Binding-site contacts:
Ligand atom C5 contacts residue GLN666 of chain 1.E at 3.6 Å.
Ligand atom C2 contacts residue ASN649 of chain 1.E at 2.5 Å.
Ligand atom C6 contacts residue GLN666 of chain 1.E at 4.5 Å.
Ligand atom C1 contacts residue ASN649 of chain 1.E at 1.4 Å.
Ligand atom C1 contacts residue GLN666 of chain 1.E at 3.4 Å.
Ligand atom O7 contacts residue ASN649 of chain 1.E at 4.4 Å.
Ligand atom O5 contacts residue ASN649 of chain 1.E at 2.4 Å (h-bond).
Ligand atom C7 contacts residue GLY693 of chain 1.E at 4.3 Å.
Ligand atom C8 contacts residue LEU648 of chain 1.E at 4.3 Å (hydrophobic).
Ligand atom C8 contacts residue ASN694 of chain 1.E at 3.8 Å.
Ligand atom N2 contacts residue ASN649 of chain 1.E at 2.9 Å (h-bond).
Ligand atom C7 contacts residue ASN649 of chain 1.E at 3.9 Å.
Ligand atom C4 contacts residue ASN649 of chain 1.E at 4.2 Å.
Ligand atom O5 contacts residue GLN666 of chain 1.E at 3.6 Å (h-bond).
Ligand atom C8 contacts residue GLY693 of chain 1.E at 3.6 Å.
Ligand atom O7 contacts residue ASN694 of chain 1.E at 4.4 Å.
Ligand atom C3 contacts residue ASN649 of chain 1.E at 3.8 Å.
Ligand atom C8 contacts residue GLY647 of chain 1.E at 3.8 Å.
Ligand atom O6 contacts residue GLN666 of chain 1.E at 4.0 Å.
Ligand atom C5 contacts residue ASN649 of chain 1.E at 3.7 Å.

A small-molecule ligand and the protein it binds are described below.
Small molecule (SMILES): CC(=O)N[C@H]1[C@H](O[C@H]2[C@H](O)[C@@H](NC(C)=O)CO[C@@H]2CO)O[C@H](CO)[C@@H](O[C@@H]2O[C@H](CO)[C@@H](O)[C@H](O)[C@@H]2O)[C@@H]1O

Sequence of chain 1.E:
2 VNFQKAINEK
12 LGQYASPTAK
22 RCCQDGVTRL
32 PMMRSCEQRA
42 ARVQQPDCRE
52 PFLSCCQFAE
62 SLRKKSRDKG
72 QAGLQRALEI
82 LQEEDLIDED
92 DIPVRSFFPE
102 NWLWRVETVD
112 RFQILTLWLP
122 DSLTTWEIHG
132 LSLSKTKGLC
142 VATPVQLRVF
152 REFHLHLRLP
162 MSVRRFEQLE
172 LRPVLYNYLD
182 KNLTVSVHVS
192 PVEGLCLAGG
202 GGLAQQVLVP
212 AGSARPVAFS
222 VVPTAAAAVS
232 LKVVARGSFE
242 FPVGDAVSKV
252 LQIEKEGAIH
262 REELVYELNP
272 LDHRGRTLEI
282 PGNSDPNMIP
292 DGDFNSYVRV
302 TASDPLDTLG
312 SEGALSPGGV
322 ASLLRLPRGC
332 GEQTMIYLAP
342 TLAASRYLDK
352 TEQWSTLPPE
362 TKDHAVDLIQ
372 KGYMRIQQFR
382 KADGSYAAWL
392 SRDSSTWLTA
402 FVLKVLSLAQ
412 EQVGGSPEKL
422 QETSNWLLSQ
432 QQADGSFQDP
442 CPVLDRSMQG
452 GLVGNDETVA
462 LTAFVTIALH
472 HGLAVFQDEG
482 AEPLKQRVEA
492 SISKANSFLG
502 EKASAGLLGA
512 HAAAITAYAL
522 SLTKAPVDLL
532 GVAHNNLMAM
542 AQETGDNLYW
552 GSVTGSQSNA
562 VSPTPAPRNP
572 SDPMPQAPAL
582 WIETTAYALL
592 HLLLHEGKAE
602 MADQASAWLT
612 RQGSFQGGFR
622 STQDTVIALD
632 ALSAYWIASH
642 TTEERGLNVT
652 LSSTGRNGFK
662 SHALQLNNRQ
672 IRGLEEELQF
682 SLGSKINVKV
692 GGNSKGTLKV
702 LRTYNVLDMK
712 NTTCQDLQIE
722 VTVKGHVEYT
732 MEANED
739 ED